Binding-site contacts:
Ligand atom N2 contacts residue ASN12 of chain 8.G at 3.8 Å.
Ligand atom O7 contacts residue ASN12 of chain 8.G at 3.6 Å.
Ligand atom C2 contacts residue ASN12 of chain 8.G at 3.3 Å.
Ligand atom C1 contacts residue ASN12 of chain 8.G at 2.2 Å.
Ligand atom C7 contacts residue ASN12 of chain 8.G at 3.9 Å.
Ligand atom O5 contacts residue ASN12 of chain 8.G at 2.7 Å (h-bond).
Ligand atom C5 contacts residue ASN12 of chain 8.G at 4.1 Å.

A small-molecule ligand and the protein it binds are described below.
Small molecule (SMILES): CC(=O)N[C@H]1[C@H](O[C@H]2[C@H](O)[C@@H](NC(C)=O)CO[C@@H]2CO)O[C@H](CO)[C@@H](O)[C@@H]1O

Sequence of chain 8.G:
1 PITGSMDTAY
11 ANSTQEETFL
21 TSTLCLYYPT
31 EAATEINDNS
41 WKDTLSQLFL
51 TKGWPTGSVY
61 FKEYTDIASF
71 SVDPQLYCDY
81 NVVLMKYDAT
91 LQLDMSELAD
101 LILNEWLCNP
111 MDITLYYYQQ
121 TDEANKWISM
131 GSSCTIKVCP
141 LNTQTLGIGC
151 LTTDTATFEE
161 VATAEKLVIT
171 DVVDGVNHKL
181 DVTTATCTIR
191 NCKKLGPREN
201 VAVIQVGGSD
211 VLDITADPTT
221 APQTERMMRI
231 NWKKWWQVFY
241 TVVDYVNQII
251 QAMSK